Binding-site contacts:
Ligand atom O3 contacts residue ARG109 of chain 1.B at 4.3 Å.
Ligand atom C8 contacts residue ASN112 of chain 1.B at 4.4 Å.
Ligand atom C2 contacts residue ARG109 of chain 1.B at 4.3 Å.
Ligand atom C2 contacts residue ASN112 of chain 1.B at 2.5 Å.
Ligand atom C3 contacts residue ASN112 of chain 1.B at 3.9 Å.
Ligand atom C8 contacts residue ILE110 of chain 1.B at 3.5 Å (hydrophobic).
Ligand atom N2 contacts residue ASN112 of chain 1.B at 2.9 Å (h-bond).
Ligand atom C8 contacts residue PRO111 of chain 1.B at 4.3 Å (hydrophobic).
Ligand atom C8 contacts residue ARG109 of chain 1.B at 3.9 Å.
Ligand atom C5 contacts residue ASN112 of chain 1.B at 3.7 Å.
Ligand atom C7 contacts residue ARG109 of chain 1.B at 4.4 Å.
Ligand atom O7 contacts residue ASN112 of chain 1.B at 3.3 Å (h-bond).
Ligand atom N2 contacts residue ARG109 of chain 1.B at 3.5 Å (salt-bridge).
Ligand atom C4 contacts residue ASN112 of chain 1.B at 4.2 Å.
Ligand atom O5 contacts residue ASN112 of chain 1.B at 2.4 Å (h-bond).
Ligand atom C7 contacts residue ASN112 of chain 1.B at 3.3 Å.
Ligand atom C3 contacts residue ARG109 of chain 1.B at 4.0 Å.
Ligand atom C1 contacts residue ASN112 of chain 1.B at 1.5 Å.

This protein binds this small molecule.
Small molecule (SMILES): CC(=O)N[C@@H]1[C@@H](O)[C@H](O)[C@@H](CO)O[C@H]1O

Sequence of chain 1.B:
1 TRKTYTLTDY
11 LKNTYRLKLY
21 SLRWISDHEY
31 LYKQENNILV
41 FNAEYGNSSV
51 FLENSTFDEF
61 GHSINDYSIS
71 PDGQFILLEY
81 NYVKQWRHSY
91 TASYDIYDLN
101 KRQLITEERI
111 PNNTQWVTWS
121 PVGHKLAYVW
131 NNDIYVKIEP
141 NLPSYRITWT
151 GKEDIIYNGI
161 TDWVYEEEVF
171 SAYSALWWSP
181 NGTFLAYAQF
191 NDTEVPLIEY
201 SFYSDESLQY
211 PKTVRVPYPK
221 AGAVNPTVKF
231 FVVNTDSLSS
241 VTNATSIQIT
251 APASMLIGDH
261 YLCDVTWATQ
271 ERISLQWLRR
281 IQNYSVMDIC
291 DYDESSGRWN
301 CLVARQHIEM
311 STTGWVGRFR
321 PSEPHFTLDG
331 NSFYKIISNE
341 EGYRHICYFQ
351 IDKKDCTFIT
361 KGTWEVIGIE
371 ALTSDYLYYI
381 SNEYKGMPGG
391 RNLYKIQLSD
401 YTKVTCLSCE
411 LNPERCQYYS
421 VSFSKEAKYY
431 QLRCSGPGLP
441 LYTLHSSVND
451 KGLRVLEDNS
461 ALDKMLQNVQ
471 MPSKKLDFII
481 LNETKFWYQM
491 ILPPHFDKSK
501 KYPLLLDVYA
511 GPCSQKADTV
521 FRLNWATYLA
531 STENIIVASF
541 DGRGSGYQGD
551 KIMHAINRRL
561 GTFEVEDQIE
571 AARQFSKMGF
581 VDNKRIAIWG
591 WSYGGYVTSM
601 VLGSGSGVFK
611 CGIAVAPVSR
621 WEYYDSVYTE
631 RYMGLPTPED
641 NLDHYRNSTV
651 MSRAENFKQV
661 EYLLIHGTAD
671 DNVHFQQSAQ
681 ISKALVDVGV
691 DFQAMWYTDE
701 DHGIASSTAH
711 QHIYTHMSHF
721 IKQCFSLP